Sequence of chain 9.C:
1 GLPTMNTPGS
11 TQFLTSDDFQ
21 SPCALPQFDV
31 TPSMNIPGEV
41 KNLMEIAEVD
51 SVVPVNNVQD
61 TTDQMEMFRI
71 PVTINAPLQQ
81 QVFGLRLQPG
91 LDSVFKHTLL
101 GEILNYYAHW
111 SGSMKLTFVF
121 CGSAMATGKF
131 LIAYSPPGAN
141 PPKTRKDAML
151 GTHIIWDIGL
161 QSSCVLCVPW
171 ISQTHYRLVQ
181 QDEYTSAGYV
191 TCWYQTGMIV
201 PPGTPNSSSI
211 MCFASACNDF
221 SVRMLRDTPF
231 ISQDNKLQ

Sequence of chain 8.C:
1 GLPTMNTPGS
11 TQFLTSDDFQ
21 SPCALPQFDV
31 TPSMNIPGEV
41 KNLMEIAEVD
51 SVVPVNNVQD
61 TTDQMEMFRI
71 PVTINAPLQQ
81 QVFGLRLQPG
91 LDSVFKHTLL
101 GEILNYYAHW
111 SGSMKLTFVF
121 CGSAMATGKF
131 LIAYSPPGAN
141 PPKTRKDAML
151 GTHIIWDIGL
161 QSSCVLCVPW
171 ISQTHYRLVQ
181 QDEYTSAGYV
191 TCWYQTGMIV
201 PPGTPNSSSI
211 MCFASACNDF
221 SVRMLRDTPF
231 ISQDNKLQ

Binding-site contacts:
Ligand atom C5A contacts residue ILE170 of chain 8.A at 3.8 Å (hydrophobic).
Ligand atom N2 contacts residue THR97 of chain 8.A at 3.7 Å.
Ligand atom C5B contacts residue TYR146 of chain 8.A at 3.4 Å (hydrophobic).
Ligand atom N3A contacts residue TYR146 of chain 8.A at 4.0 Å.
Ligand atom O1 contacts residue W711 of chain 8.F at 3.7 Å.
Ligand atom C4A contacts residue LEU14 of chain 9.C at 4.0 Å (hydrophobic).
Ligand atom C2B contacts residue ILE219 of chain 8.A at 3.8 Å (hydrophobic).
Ligand atom C2C contacts residue THR97 of chain 8.A at 3.9 Å.
Ligand atom C2A contacts residue TYR146 of chain 8.A at 3.7 Å (hydrophobic).
Ligand atom C3 contacts residue W711 of chain 8.F at 3.3 Å.
Ligand atom C31 contacts residue ASN214 of chain 8.A at 3.3 Å.
Ligand atom C2A contacts residue MET181 of chain 8.A at 3.7 Å (hydrophobic).
Ligand atom C2C contacts residue LEU216 of chain 8.A at 3.7 Å (hydrophobic).
Ligand atom C4A contacts residue MET181 of chain 8.A at 3.6 Å (hydrophobic).
Ligand atom N3A contacts residue MET181 of chain 8.A at 3.3 Å.
Ligand atom O1B contacts residue ILE95 of chain 8.A at 3.6 Å.
Ligand atom O1 contacts residue THR97 of chain 8.A at 3.4 Å (h-bond).
Ligand atom C1C contacts residue PHE115 of chain 8.A at 3.9 Å (hydrophobic).
Ligand atom C1B contacts residue ILE183 of chain 8.A at 4.0 Å (hydrophobic).
Ligand atom C4B contacts residue ILE183 of chain 8.A at 4.0 Å (hydrophobic).
Ligand atom C31 contacts residue W711 of chain 8.F at 3.0 Å.
Ligand atom C4A contacts residue ALA24 of chain 8.C at 4.0 Å (hydrophobic).
Ligand atom C1C contacts residue THR97 of chain 8.A at 3.9 Å.
Ligand atom C4 contacts residue TYR192 of chain 8.A at 3.5 Å (hydrophobic).
Ligand atom C3C contacts residue TYR192 of chain 8.A at 4.0 Å (hydrophobic).
Ligand atom C3B contacts residue ILE219 of chain 8.A at 3.8 Å (hydrophobic).
Ligand atom N2 contacts residue W711 of chain 8.F at 2.9 Å.
Ligand atom O1A contacts residue PHE121 of chain 8.A at 4.0 Å.
Ligand atom C4A contacts residue ILE170 of chain 8.A at 3.9 Å (hydrophobic).
Ligand atom C6B contacts residue ILE183 of chain 8.A at 3.6 Å (hydrophobic).
Ligand atom C5B contacts residue ILE183 of chain 8.A at 3.7 Å (hydrophobic).
Ligand atom N3A contacts residue ALA24 of chain 8.C at 3.8 Å.
Ligand atom C5A contacts residue PRO168 of chain 8.A at 4.0 Å (hydrophobic).
Ligand atom C3C contacts residue LEU216 of chain 8.A at 3.7 Å (hydrophobic).
Ligand atom C31 contacts residue LEU216 of chain 8.A at 3.4 Å (hydrophobic).
Ligand atom C6C contacts residue ILE186 of chain 8.A at 3.9 Å (hydrophobic).
Ligand atom C6B contacts residue TYR146 of chain 8.A at 3.8 Å (hydrophobic).
Ligand atom C5A contacts residue ILE144 of chain 8.A at 3.7 Å (hydrophobic).
Ligand atom C4B contacts residue TYR146 of chain 8.A at 3.7 Å (hydrophobic).
Ligand atom C4C contacts residue MET117 of chain 8.A at 3.9 Å (hydrophobic).

Sequence of chain 8.A:
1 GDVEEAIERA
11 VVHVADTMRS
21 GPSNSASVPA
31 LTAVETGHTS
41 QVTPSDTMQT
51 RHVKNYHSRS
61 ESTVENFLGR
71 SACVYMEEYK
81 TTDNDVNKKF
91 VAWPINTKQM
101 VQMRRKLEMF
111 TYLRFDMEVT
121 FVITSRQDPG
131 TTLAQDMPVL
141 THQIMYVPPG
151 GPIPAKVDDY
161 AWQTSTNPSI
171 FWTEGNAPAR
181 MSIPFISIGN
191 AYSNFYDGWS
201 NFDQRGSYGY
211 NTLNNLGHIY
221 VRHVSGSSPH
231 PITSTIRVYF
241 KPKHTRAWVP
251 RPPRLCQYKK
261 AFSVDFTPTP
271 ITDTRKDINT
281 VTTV

The small molecule below binds the protein below.
Small molecule (SMILES): Cc1cc(CCCCCCCOc2ccc(C3=NCCO3)cc2)on1